The protein below binds the small molecule below.
Small molecule (SMILES): CC(=O)N[C@@H]1[C@@H](O)[C@H](O)[C@@H](CO)O[C@H]1O

Sequence of chain 1.A:
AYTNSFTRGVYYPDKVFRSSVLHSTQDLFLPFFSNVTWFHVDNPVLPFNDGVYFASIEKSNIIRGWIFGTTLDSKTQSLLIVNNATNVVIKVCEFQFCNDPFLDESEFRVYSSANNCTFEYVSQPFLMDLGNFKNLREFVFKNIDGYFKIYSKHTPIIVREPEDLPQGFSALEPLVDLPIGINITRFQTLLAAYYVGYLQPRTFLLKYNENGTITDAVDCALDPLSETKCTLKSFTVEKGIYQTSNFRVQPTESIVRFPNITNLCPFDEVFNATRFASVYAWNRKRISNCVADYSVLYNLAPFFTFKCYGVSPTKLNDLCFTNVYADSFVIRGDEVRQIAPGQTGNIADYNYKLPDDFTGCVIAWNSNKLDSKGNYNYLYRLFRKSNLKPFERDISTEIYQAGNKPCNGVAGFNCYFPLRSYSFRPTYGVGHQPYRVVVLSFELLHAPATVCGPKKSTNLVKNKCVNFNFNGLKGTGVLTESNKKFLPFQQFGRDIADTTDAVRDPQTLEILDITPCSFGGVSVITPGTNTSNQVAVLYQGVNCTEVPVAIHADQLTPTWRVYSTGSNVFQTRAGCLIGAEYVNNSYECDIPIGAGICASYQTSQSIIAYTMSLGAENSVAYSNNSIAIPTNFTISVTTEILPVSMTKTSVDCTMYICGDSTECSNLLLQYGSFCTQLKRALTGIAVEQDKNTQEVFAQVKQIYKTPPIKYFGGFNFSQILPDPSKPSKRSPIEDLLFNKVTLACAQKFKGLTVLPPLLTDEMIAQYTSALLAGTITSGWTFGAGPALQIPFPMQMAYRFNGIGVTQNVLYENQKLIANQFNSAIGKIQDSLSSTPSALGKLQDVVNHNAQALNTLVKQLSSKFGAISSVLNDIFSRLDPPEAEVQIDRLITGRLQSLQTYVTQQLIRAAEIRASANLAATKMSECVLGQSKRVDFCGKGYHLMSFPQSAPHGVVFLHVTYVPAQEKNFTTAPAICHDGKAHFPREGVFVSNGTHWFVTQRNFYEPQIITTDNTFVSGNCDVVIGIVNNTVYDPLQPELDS

Binding-site contacts:
Ligand atom C7 contacts residue THR113 of chain 1.A at 4.0 Å.
Ligand atom C2 contacts residue ASN111 of chain 1.A at 2.5 Å.
Ligand atom N2 contacts residue THR113 of chain 1.A at 3.3 Å.
Ligand atom O5 contacts residue ASN111 of chain 1.A at 2.3 Å (h-bond).
Ligand atom C1 contacts residue ASN111 of chain 1.A at 1.4 Å.
Ligand atom O7 contacts residue THR113 of chain 1.A at 3.8 Å.
Ligand atom C3 contacts residue ASN111 of chain 1.A at 3.8 Å.
Ligand atom O5 contacts residue ASN114 of chain 1.A at 4.3 Å.
Ligand atom O5 contacts residue VAL116 of chain 1.A at 4.3 Å.
Ligand atom C5 contacts residue ASN111 of chain 1.A at 3.6 Å.
Ligand atom C5 contacts residue ASN114 of chain 1.A at 4.3 Å.
Ligand atom N2 contacts residue ASN111 of chain 1.A at 2.9 Å (h-bond).
Ligand atom C3 contacts residue THR113 of chain 1.A at 4.3 Å.
Ligand atom O7 contacts residue ALA112 of chain 1.A at 3.1 Å.
Ligand atom C8 contacts residue ASN111 of chain 1.A at 4.1 Å.
Ligand atom C7 contacts residue ASN111 of chain 1.A at 3.7 Å.
Ligand atom N2 contacts residue ALA112 of chain 1.A at 4.5 Å.
Ligand atom C2 contacts residue THR113 of chain 1.A at 4.3 Å.
Ligand atom C7 contacts residue ALA112 of chain 1.A at 4.1 Å (hydrophobic).
Ligand atom C4 contacts residue ASN111 of chain 1.A at 4.2 Å.
Ligand atom C1 contacts residue ASN114 of chain 1.A at 3.9 Å.